The protein below binds the small molecule below.
Small molecule (SMILES): CC(=O)N[C@@H]1[C@@H](O)[C@H](O)[C@@H](CO)O[C@H]1O

Binding-site contacts:
Ligand atom O5 contacts residue ASN185 of chain 1.A at 2.4 Å (h-bond).
Ligand atom O6 contacts residue ASN185 of chain 1.A at 4.1 Å.
Ligand atom C4 contacts residue ASN185 of chain 1.A at 3.0 Å.
Ligand atom C3 contacts residue ASN185 of chain 1.A at 3.3 Å.
Ligand atom C8 contacts residue ASN185 of chain 1.A at 3.7 Å.
Ligand atom C7 contacts residue ASN185 of chain 1.A at 3.7 Å.
Ligand atom N2 contacts residue ASN185 of chain 1.A at 3.6 Å.
Ligand atom C2 contacts residue ASN185 of chain 1.A at 2.5 Å.
Ligand atom O4 contacts residue ASN185 of chain 1.A at 4.3 Å.
Ligand atom O3 contacts residue ASN185 of chain 1.A at 4.2 Å.
Ligand atom C5 contacts residue ASN185 of chain 1.A at 2.9 Å.
Ligand atom O7 contacts residue ASN185 of chain 1.A at 4.0 Å.
Ligand atom C1 contacts residue ASN185 of chain 1.A at 1.5 Å.
Ligand atom C6 contacts residue ASN185 of chain 1.A at 3.0 Å.

Sequence of chain 1.A:
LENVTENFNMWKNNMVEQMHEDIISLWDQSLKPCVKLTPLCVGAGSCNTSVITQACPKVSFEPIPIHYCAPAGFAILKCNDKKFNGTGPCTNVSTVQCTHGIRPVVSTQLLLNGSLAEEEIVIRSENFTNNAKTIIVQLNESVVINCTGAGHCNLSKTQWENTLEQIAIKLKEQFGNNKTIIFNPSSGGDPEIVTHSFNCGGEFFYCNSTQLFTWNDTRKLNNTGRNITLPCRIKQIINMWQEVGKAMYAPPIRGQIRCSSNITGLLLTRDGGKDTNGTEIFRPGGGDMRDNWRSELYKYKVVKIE